Binding-site contacts:
Ligand atom O1 contacts residue GLY57 of chain 1.A at 3.8 Å.
Ligand atom O3P contacts residue SER35 of chain 1.A at 3.6 Å.
Ligand atom O2P contacts residue THR170 of chain 1.A at 2.8 Å (h-bond).
Ligand atom O4 contacts residue TYR188 of chain 1.A at 3.8 Å.
Ligand atom O3 contacts residue TYR188 of chain 1.A at 3.8 Å.
Ligand atom O3 contacts residue ASN214 of chain 1.A at 2.5 Å (h-bond).
Ligand atom C1 contacts residue TYR9 of chain 1.A at 3.5 Å (hydrophobic).
Ligand atom C4 contacts residue THR139 of chain 1.A at 3.2 Å.
Ligand atom O5 contacts residue TYR9 of chain 1.A at 4.0 Å.
Ligand atom O2 contacts residue MET98 of chain 1.A at 3.6 Å.
Ligand atom P contacts residue THR138 of chain 1.A at 3.9 Å.
Ligand atom O1 contacts residue GLY58 of chain 1.A at 2.7 Å (h-bond).
Ligand atom O3P contacts residue THR137 of chain 1.A at 3.6 Å.
Ligand atom C2 contacts residue MET98 of chain 1.A at 3.9 Å (hydrophobic).
Ligand atom C2 contacts residue ASP216 of chain 1.A at 3.6 Å.
Ligand atom O1 contacts residue ASP216 of chain 1.A at 3.1 Å (salt-bridge).
Ligand atom O2P contacts residue THR139 of chain 1.A at 2.9 Å (h-bond).
Ligand atom C6 contacts residue TYR188 of chain 1.A at 3.8 Å (hydrophobic).
Ligand atom C3 contacts residue THR138 of chain 1.A at 3.7 Å.
Ligand atom O2P contacts residue THR137 of chain 1.A at 3.5 Å.
Ligand atom C4 contacts residue TYR188 of chain 1.A at 3.6 Å (hydrophobic).
Ligand atom C1 contacts residue ASP216 of chain 1.A at 3.4 Å.
Ligand atom O3P contacts residue THR138 of chain 1.A at 3.2 Å (h-bond).
Ligand atom O3 contacts residue THR139 of chain 1.A at 3.9 Å.
Ligand atom O1P contacts residue SER35 of chain 1.A at 3.8 Å.
Ligand atom P contacts residue THR170 of chain 1.A at 3.5 Å.
Ligand atom O6 contacts residue PRO8 of chain 1.A at 3.1 Å.
Ligand atom P contacts residue THR36 of chain 1.A at 3.7 Å.
Ligand atom O1P contacts residue THR170 of chain 1.A at 3.0 Å (h-bond).
Ligand atom O4 contacts residue THR138 of chain 1.A at 3.9 Å.
Ligand atom C6 contacts residue PRO8 of chain 1.A at 3.7 Å (hydrophobic).
Ligand atom C3 contacts residue ASN214 of chain 1.A at 3.5 Å.
Ligand atom O2 contacts residue ASN214 of chain 1.A at 3.6 Å.
Ligand atom O6 contacts residue THR36 of chain 1.A at 3.8 Å.
Ligand atom O3P contacts residue PRO8 of chain 1.A at 3.9 Å.
Ligand atom O2P contacts residue THR138 of chain 1.A at 3.3 Å (h-bond).
Ligand atom O2 contacts residue ASP216 of chain 1.A at 2.5 Å (salt-bridge).
Ligand atom O1 contacts residue TYR9 of chain 1.A at 3.7 Å.
Ligand atom O4 contacts residue THR139 of chain 1.A at 1.9 Å (h-bond).
Ligand atom O3P contacts residue THR36 of chain 1.A at 2.6 Å (h-bond).

Sequence of chain 1.A:
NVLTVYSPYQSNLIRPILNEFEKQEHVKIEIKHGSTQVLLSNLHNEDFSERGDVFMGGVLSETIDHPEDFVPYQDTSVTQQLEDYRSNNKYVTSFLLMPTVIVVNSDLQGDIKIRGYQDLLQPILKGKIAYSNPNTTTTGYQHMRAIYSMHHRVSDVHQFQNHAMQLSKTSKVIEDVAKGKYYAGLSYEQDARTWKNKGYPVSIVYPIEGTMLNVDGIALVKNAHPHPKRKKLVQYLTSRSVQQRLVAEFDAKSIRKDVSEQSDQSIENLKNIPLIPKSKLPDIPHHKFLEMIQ

A small-molecule ligand and the protein it binds are described below.
Small molecule (SMILES): O=P(O)(O)OC[C@H]1O[C@H](O)[C@H](O)[C@@H](O)[C@@H]1O